A small-molecule ligand and the protein it binds are described below.
Small molecule (SMILES): O=C(O)c1cccc(C(=O)O)c1C(=O)O

Binding-site contacts:
Ligand atom OAD contacts residue ARG99 of chain 1.B at 3.0 Å (salt-bridge).
Ligand atom OAC contacts residue SER96 of chain 1.B at 2.6 Å (h-bond).
Ligand atom OAA contacts residue LYS223 of chain 1.B at 2.7 Å (salt-bridge).
Ligand atom CAJ contacts residue ARG99 of chain 1.B at 3.5 Å.
Ligand atom OAA contacts residue SER96 of chain 1.B at 3.6 Å.
Ligand atom OAD contacts residue ASN127 of chain 1.B at 3.0 Å (h-bond).
Ligand atom OAA contacts residue ARG99 of chain 1.B at 2.9 Å (salt-bridge).
Ligand atom CAO contacts residue NAP1 of chain 1.L at 3.4 Å.
Ligand atom CAG contacts residue GLY159 of chain 1.B at 3.7 Å.
Ligand atom CAH contacts residue NAP1 of chain 1.L at 4.0 Å.
Ligand atom OAF contacts residue THR95 of chain 1.B at 3.3 Å.
Ligand atom OAB contacts residue GLY73 of chain 1.B at 4.0 Å.
Ligand atom OAD contacts residue NAP1 of chain 1.L at 3.1 Å (h-bond).
Ligand atom OAF contacts residue SER74 of chain 1.B at 4.1 Å.
Ligand atom CAG contacts residue ACT1 of chain 1.S at 3.8 Å.
Ligand atom CAM contacts residue NAP1 of chain 1.L at 3.9 Å.
Ligand atom OAE contacts residue NAP1 of chain 1.L at 2.9 Å (h-bond).
Ligand atom CAG contacts residue ACT1 of chain 1.R at 4.0 Å.
Ligand atom OAF contacts residue SER96 of chain 1.B at 2.8 Å (h-bond).
Ligand atom OAF contacts residue NAP1 of chain 1.L at 3.0 Å (h-bond).
Ligand atom CAN contacts residue NAP1 of chain 1.L at 3.3 Å.
Ligand atom OAB contacts residue NAP1 of chain 1.L at 3.4 Å (h-bond).
Ligand atom OAB contacts residue SER74 of chain 1.B at 3.4 Å (h-bond).
Ligand atom CAJ contacts residue NAP1 of chain 1.L at 4.2 Å.
Ligand atom CAJ contacts residue ASN127 of chain 1.B at 3.5 Å.
Ligand atom CAH contacts residue ACT1 of chain 1.S at 3.5 Å.
Ligand atom CAM contacts residue LYS223 of chain 1.B at 3.9 Å.
Ligand atom CAL contacts residue SER96 of chain 1.B at 3.4 Å.
Ligand atom CAI contacts residue NAP1 of chain 1.L at 3.5 Å.
Ligand atom CAJ contacts residue LYS223 of chain 1.B at 3.6 Å.
Ligand atom CAO contacts residue LYS223 of chain 1.B at 4.0 Å.
Ligand atom OAC contacts residue SER74 of chain 1.B at 4.3 Å.
Ligand atom CAL contacts residue NAP1 of chain 1.L at 3.5 Å.
Ligand atom CAK contacts residue NAP1 of chain 1.L at 3.2 Å.
Ligand atom CAH contacts residue ASN127 of chain 1.B at 4.2 Å.
Ligand atom CAH contacts residue ACT1 of chain 1.R at 4.3 Å.
Ligand atom OAA contacts residue ASN127 of chain 1.B at 3.8 Å.
Ligand atom CAG contacts residue NAP1 of chain 1.L at 3.8 Å.
Ligand atom CAL contacts residue LYS223 of chain 1.B at 3.7 Å.
Ligand atom OAC contacts residue LYS223 of chain 1.B at 3.0 Å (salt-bridge).

Sequence of chain 1.B:
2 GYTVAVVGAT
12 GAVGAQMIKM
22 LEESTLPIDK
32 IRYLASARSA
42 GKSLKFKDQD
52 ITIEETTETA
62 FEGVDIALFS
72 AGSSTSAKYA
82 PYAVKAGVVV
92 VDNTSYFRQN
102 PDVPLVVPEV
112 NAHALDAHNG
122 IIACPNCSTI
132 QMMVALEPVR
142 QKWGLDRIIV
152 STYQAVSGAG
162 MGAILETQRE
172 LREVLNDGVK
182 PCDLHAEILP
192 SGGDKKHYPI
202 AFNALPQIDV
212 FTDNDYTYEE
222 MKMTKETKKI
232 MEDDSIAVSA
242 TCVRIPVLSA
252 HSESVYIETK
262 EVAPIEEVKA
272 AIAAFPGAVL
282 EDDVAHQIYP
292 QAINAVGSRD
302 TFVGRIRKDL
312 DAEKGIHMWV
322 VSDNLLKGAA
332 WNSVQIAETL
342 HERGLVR